This protein binds this small molecule.
Small molecule (SMILES): CC(=O)N[C@@H]1[C@@H](O)[C@H](O)[C@@H](CO)O[C@H]1O

Binding-site contacts:
Ligand atom C6 contacts residue THR581 of chain 1.B at 4.0 Å.
Ligand atom O6 contacts residue GLN580 of chain 1.B at 2.9 Å (h-bond).
Ligand atom O4 contacts residue THR581 of chain 1.B at 4.1 Å.
Ligand atom C2 contacts residue ASN331 of chain 1.B at 2.5 Å.
Ligand atom O6 contacts residue THR581 of chain 1.B at 3.8 Å.
Ligand atom C1 contacts residue ASN331 of chain 1.B at 1.4 Å.
Ligand atom N2 contacts residue ASN331 of chain 1.B at 2.9 Å (h-bond).
Ligand atom C3 contacts residue ASN331 of chain 1.B at 3.8 Å.
Ligand atom O5 contacts residue ASN331 of chain 1.B at 2.4 Å (h-bond).
Ligand atom C7 contacts residue ASN331 of chain 1.B at 3.2 Å.
Ligand atom O5 contacts residue GLN580 of chain 1.B at 3.2 Å.
Ligand atom C3 contacts residue GLN580 of chain 1.B at 4.5 Å.
Ligand atom O6 contacts residue ARG328 of chain 1.B at 4.3 Å.
Ligand atom C5 contacts residue GLN580 of chain 1.B at 3.5 Å.
Ligand atom C1 contacts residue GLN580 of chain 1.B at 3.5 Å.
Ligand atom C5 contacts residue THR581 of chain 1.B at 3.8 Å.
Ligand atom C4 contacts residue ASN331 of chain 1.B at 4.2 Å.
Ligand atom C6 contacts residue GLN580 of chain 1.B at 4.0 Å.
Ligand atom O7 contacts residue ASN331 of chain 1.B at 2.9 Å (h-bond).
Ligand atom C5 contacts residue ASN331 of chain 1.B at 3.7 Å.

Sequence of chain 1.B:
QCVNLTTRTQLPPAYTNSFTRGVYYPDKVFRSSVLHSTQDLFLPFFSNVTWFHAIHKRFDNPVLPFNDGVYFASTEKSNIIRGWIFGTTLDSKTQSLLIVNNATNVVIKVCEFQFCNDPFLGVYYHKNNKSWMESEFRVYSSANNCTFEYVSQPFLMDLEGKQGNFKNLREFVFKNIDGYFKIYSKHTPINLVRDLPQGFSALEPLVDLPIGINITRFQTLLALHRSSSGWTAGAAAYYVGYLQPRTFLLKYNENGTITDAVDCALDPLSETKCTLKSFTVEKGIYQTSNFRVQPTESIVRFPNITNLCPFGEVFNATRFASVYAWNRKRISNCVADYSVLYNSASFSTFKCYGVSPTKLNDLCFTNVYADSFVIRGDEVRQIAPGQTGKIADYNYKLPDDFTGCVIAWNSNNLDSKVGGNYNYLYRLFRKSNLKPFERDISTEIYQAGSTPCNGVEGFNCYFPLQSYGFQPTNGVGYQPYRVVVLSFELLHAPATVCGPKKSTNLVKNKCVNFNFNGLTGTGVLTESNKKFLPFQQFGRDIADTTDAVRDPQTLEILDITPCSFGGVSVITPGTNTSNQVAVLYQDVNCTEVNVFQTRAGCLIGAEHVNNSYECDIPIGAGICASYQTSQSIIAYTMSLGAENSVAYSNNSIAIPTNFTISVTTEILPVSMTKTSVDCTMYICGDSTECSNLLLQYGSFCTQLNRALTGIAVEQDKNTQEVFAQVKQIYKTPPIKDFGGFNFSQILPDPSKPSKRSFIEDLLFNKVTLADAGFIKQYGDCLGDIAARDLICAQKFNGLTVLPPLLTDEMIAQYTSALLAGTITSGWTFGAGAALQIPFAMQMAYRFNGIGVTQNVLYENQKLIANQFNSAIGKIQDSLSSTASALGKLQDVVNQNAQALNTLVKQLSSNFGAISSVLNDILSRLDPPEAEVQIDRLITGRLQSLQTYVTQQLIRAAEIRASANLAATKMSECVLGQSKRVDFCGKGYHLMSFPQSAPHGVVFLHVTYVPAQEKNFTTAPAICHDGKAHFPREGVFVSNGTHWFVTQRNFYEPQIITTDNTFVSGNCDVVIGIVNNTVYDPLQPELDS